Binding-site contacts:
Ligand atom O7 contacts residue ASN52 of chain 1.A at 3.2 Å (h-bond).
Ligand atom O6 contacts residue THR53 of chain 1.A at 4.4 Å.
Ligand atom C1 contacts residue ASN52 of chain 1.A at 1.5 Å.
Ligand atom N2 contacts residue ASN52 of chain 1.A at 3.0 Å (h-bond).
Ligand atom C6 contacts residue SER54 of chain 1.A at 3.8 Å.
Ligand atom O5 contacts residue ASN52 of chain 1.A at 2.4 Å (h-bond).
Ligand atom C7 contacts residue ASN52 of chain 1.A at 3.5 Å.
Ligand atom C6 contacts residue ASN52 of chain 1.A at 4.2 Å.
Ligand atom C2 contacts residue ASN52 of chain 1.A at 2.6 Å.
Ligand atom O6 contacts residue SER54 of chain 1.A at 3.5 Å.
Ligand atom O5 contacts residue THR53 of chain 1.A at 3.7 Å.
Ligand atom C6 contacts residue LEU44 of chain 1.A at 4.3 Å (hydrophobic).
Ligand atom C6 contacts residue THR53 of chain 1.A at 4.2 Å.
Ligand atom C5 contacts residue ASN52 of chain 1.A at 3.6 Å.
Ligand atom C1 contacts residue THR53 of chain 1.A at 3.6 Å.
Ligand atom C5 contacts residue THR53 of chain 1.A at 3.6 Å.
Ligand atom C4 contacts residue ASN52 of chain 1.A at 4.4 Å.
Ligand atom C5 contacts residue SER54 of chain 1.A at 4.1 Å.
Ligand atom O5 contacts residue LEU44 of chain 1.A at 4.1 Å.
Ligand atom C3 contacts residue ASN52 of chain 1.A at 3.9 Å.
Ligand atom O6 contacts residue ILE55 of chain 1.A at 3.5 Å (h-bond).

A small-molecule ligand and the protein it binds are described below.
Small molecule (SMILES): CC(=O)N[C@@H]1[C@@H](O)[C@H](O)[C@@H](CO)O[C@H]1O

Sequence of chain 1.A:
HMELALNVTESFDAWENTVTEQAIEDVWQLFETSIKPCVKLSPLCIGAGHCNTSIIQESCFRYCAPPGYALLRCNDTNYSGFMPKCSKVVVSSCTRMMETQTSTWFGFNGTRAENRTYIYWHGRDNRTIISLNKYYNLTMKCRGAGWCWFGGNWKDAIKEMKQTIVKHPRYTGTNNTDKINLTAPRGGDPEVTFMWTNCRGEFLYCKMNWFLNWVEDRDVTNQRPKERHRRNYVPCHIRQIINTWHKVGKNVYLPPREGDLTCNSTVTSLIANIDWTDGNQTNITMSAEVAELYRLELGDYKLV